Binding-site contacts:
Ligand atom C03 contacts residue THR209 of chain 1.A at 3.1 Å.
Ligand atom O04 contacts residue THR209 of chain 1.A at 3.0 Å (h-bond).
Ligand atom C05 contacts residue SER149 of chain 1.A at 3.7 Å.
Ligand atom O09 contacts residue SER149 of chain 1.A at 3.9 Å.
Ligand atom O08 contacts residue SER149 of chain 1.A at 3.6 Å.
Ligand atom C10 contacts residue SER149 of chain 1.A at 3.6 Å.
Ligand atom C06 contacts residue THR151 of chain 1.A at 3.6 Å.
Ligand atom O09 contacts residue SER150 of chain 1.A at 3.5 Å (h-bond).
Ligand atom C01 contacts residue PRO122 of chain 1.A at 3.4 Å (hydrophobic).
Ligand atom C06 contacts residue THR209 of chain 1.A at 4.0 Å.
Ligand atom O04 contacts residue GLY210 of chain 1.A at 3.1 Å (h-bond).
Ligand atom O02 contacts residue THR152 of chain 1.A at 4.2 Å.
Ligand atom O04 contacts residue ALA211 of chain 1.A at 4.1 Å.
Ligand atom O02 contacts residue GLY210 of chain 1.A at 4.0 Å.
Ligand atom O02 contacts residue SER149 of chain 1.A at 2.9 Å (h-bond).
Ligand atom C01 contacts residue ALA211 of chain 1.A at 3.4 Å (hydrophobic).
Ligand atom O02 contacts residue ALA211 of chain 1.A at 3.2 Å.
Ligand atom C06 contacts residue SER149 of chain 1.A at 4.0 Å.
Ligand atom C07 contacts residue SER149 of chain 1.A at 3.6 Å.
Ligand atom C10 contacts residue THR151 of chain 1.A at 4.4 Å.
Ligand atom O08 contacts residue SER150 of chain 1.A at 2.9 Å (h-bond).
Ligand atom O02 contacts residue THR209 of chain 1.A at 3.2 Å (h-bond).
Ligand atom C05 contacts residue THR209 of chain 1.A at 3.9 Å.
Ligand atom C01 contacts residue THR209 of chain 1.A at 4.2 Å.
Ligand atom C07 contacts residue THR151 of chain 1.A at 3.4 Å.
Ligand atom C01 contacts residue SER149 of chain 1.A at 3.3 Å.
Ligand atom C10 contacts residue NAD1 of chain 1.E at 3.2 Å.
Ligand atom C07 contacts residue HIS177 of chain 1.A at 4.1 Å.
Ligand atom C01 contacts residue GLY210 of chain 1.A at 3.8 Å.
Ligand atom O08 contacts residue HIS177 of chain 1.A at 3.9 Å.
Ligand atom C07 contacts residue SER150 of chain 1.A at 3.7 Å.
Ligand atom C03 contacts residue SER149 of chain 1.A at 3.8 Å.
Ligand atom C03 contacts residue GLY210 of chain 1.A at 3.9 Å.
Ligand atom C01 contacts residue THR152 of chain 1.A at 3.9 Å.
Ligand atom C10 contacts residue SER150 of chain 1.A at 3.0 Å.
Ligand atom O09 contacts residue PO41 of chain 1.F at 3.7 Å.
Ligand atom C03 contacts residue ALA211 of chain 1.A at 4.2 Å (hydrophobic).
Ligand atom O09 contacts residue HIS177 of chain 1.A at 4.1 Å.
Ligand atom O02 contacts residue PRO122 of chain 1.A at 4.2 Å.
Ligand atom O08 contacts residue THR151 of chain 1.A at 2.5 Å (h-bond).

This protein binds this small molecule.
Small molecule (SMILES): COC(=O)CCC(=O)OC

Sequence of chain 1.A:
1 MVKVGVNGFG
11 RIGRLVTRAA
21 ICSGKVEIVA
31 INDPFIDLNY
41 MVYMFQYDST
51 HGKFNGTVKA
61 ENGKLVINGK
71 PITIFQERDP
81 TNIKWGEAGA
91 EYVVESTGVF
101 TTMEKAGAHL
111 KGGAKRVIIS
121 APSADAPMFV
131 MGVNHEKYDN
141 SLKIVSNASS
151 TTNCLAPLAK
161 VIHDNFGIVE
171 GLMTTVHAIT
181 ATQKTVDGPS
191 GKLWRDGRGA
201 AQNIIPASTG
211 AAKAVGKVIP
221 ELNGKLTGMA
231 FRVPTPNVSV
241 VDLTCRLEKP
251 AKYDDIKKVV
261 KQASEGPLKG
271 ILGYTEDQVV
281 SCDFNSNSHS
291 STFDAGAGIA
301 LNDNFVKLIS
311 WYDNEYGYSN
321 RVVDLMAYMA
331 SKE